Sequence of chain 1.B:
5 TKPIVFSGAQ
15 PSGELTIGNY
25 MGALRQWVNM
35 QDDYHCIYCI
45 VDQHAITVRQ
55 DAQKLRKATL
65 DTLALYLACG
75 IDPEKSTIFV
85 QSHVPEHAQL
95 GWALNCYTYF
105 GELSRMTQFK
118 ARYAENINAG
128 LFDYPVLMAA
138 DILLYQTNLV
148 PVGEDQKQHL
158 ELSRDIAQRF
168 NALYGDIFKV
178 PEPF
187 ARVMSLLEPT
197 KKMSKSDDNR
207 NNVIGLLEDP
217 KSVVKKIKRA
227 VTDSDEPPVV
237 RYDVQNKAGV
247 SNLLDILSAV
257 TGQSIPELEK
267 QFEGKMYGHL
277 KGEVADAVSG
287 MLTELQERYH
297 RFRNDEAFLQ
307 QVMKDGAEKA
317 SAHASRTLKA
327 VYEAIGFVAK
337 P

A protein and the small-molecule ligand that binds it are described below.
Small molecule (SMILES): N[C@@H](Cc1c[nH]c2ccccc12)C(=O)O

Binding-site contacts:
Ligand atom CZ2 contacts residue ILE139 of chain 1.B at 3.6 Å (hydrophobic).
Ligand atom CZ3 contacts residue VAL149 of chain 1.B at 4.1 Å (hydrophobic).
Ligand atom OXT contacts residue GLN14 of chain 1.B at 4.1 Å.
Ligand atom CZ3 contacts residue GLY12 of chain 1.B at 3.6 Å.
Ligand atom CD1 contacts residue ASP138 of chain 1.B at 3.7 Å.
Ligand atom N contacts residue MET135 of chain 1.B at 3.3 Å.
Ligand atom OXT contacts residue GLN153 of chain 1.B at 3.8 Å.
Ligand atom CA contacts residue GLN153 of chain 1.B at 3.6 Å.
Ligand atom C contacts residue GLN153 of chain 1.B at 3.6 Å.
Ligand atom CD1 contacts residue VAL45 of chain 1.B at 3.7 Å (hydrophobic).
Ligand atom CG contacts residue GLY12 of chain 1.B at 4.0 Å.
Ligand atom N contacts residue GLN153 of chain 1.B at 3.0 Å (h-bond).
Ligand atom O contacts residue GLN14 of chain 1.B at 3.0 Å (h-bond).
Ligand atom CZ2 contacts residue PHE10 of chain 1.B at 3.5 Å (hydrophobic).
Ligand atom CB contacts residue VAL45 of chain 1.B at 4.1 Å (hydrophobic).
Ligand atom CZ3 contacts residue VAL147 of chain 1.B at 3.8 Å (hydrophobic).
Ligand atom CH2 contacts residue ILE139 of chain 1.B at 3.7 Å (hydrophobic).
Ligand atom NE1 contacts residue MET135 of chain 1.B at 3.4 Å.
Ligand atom O contacts residue GLN153 of chain 1.B at 3.8 Å.
Ligand atom CD1 contacts residue HIS48 of chain 1.B at 3.5 Å.
Ligand atom CH2 contacts residue GLY12 of chain 1.B at 3.9 Å.
Ligand atom CH2 contacts residue VAL147 of chain 1.B at 3.8 Å (hydrophobic).
Ligand atom CE2 contacts residue GLY12 of chain 1.B at 4.0 Å.
Ligand atom CE2 contacts residue MET135 of chain 1.B at 3.4 Å (hydrophobic).
Ligand atom CD2 contacts residue MET135 of chain 1.B at 4.0 Å (hydrophobic).
Ligand atom CB contacts residue GLY12 of chain 1.B at 4.1 Å.
Ligand atom CE2 contacts residue PHE10 of chain 1.B at 4.2 Å (hydrophobic).
Ligand atom NE1 contacts residue ASP138 of chain 1.B at 2.9 Å (salt-bridge).
Ligand atom CZ2 contacts residue ASP138 of chain 1.B at 4.2 Å.
Ligand atom CZ2 contacts residue MET135 of chain 1.B at 3.6 Å (hydrophobic).
Ligand atom CH2 contacts residue PHE10 of chain 1.B at 3.7 Å (hydrophobic).
Ligand atom NE1 contacts residue HIS48 of chain 1.B at 3.7 Å.
Ligand atom C contacts residue GLN14 of chain 1.B at 3.8 Å.
Ligand atom CE3 contacts residue GLY12 of chain 1.B at 3.5 Å.
Ligand atom CD2 contacts residue GLY12 of chain 1.B at 3.7 Å.
Ligand atom NE1 contacts residue VAL45 of chain 1.B at 4.0 Å.
Ligand atom CB contacts residue GLN14 of chain 1.B at 4.2 Å.
Ligand atom CG contacts residue MET135 of chain 1.B at 4.2 Å (hydrophobic).
Ligand atom CD1 contacts residue MET135 of chain 1.B at 3.9 Å (hydrophobic).
Ligand atom CE2 contacts residue ASP138 of chain 1.B at 4.0 Å.